Sequence of chain 1.B:
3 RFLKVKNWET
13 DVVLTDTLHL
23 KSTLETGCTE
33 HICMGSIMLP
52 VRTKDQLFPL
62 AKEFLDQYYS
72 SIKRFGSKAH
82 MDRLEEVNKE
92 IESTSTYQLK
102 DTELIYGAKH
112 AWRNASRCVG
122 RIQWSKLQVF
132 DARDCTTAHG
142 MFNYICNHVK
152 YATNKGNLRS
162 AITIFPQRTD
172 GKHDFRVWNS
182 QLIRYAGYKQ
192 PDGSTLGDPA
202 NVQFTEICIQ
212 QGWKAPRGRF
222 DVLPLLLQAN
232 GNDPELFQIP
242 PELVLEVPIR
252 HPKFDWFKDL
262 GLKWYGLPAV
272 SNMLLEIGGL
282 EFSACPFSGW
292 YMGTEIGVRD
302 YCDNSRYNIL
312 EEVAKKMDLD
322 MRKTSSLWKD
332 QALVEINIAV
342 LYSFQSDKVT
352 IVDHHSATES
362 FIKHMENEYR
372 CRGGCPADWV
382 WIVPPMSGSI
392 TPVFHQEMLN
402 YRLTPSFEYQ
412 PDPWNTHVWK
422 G

Binding-site contacts:
Ligand atom C2' contacts residue H4B1 of chain 1.I at 3.4 Å.
Ligand atom C24 contacts residue HEM1 of chain 1.H at 3.5 Å.
Ligand atom C27 contacts residue HEM1 of chain 1.H at 3.6 Å.
Ligand atom N12 contacts residue GLU296 of chain 1.B at 2.8 Å (salt-bridge).
Ligand atom C25 contacts residue HEM1 of chain 1.H at 3.6 Å.
Ligand atom C13 contacts residue VAL271 of chain 1.B at 3.5 Å (hydrophobic).
Ligand atom N02 contacts residue ARG118 of chain 1.B at 3.4 Å (salt-bridge).
Ligand atom C02 contacts residue TYR410 of chain 1.B at 3.5 Å (hydrophobic).
Ligand atom N1' contacts residue HEM1 of chain 1.H at 2.5 Å (h-bond).
Ligand atom N12 contacts residue HEM1 of chain 1.H at 2.9 Å (h-bond).
Ligand atom C07 contacts residue TRP10 of chain 1.A at 3.5 Å (hydrophobic).
Ligand atom N01 contacts residue TRP382 of chain 1.B at 3.8 Å.
Ligand atom C2' contacts residue TRP382 of chain 1.B at 3.2 Å (hydrophobic).
Ligand atom C21 contacts residue GLU296 of chain 1.B at 3.8 Å.
Ligand atom C08 contacts residue HEM1 of chain 1.H at 3.8 Å.
Ligand atom O09 contacts residue HEM1 of chain 1.H at 3.3 Å (h-bond).
Ligand atom C25 contacts residue TRP291 of chain 1.B at 3.3 Å (hydrophobic).
Ligand atom C11 contacts residue GLU296 of chain 1.B at 3.4 Å.
Ligand atom C11 contacts residue HEM1 of chain 1.H at 3.7 Å.
Ligand atom C13 contacts residue GLU296 of chain 1.B at 3.6 Å.
Ligand atom C10 contacts residue HEM1 of chain 1.H at 3.8 Å.
Ligand atom N02 contacts residue HEM1 of chain 1.H at 2.7 Å (h-bond).
Ligand atom N1' contacts residue H4B1 of chain 1.I at 2.8 Å (h-bond).
Ligand atom C14 contacts residue GLU296 of chain 1.B at 2.7 Å.
Ligand atom C14 contacts residue HEM1 of chain 1.H at 3.4 Å.
Ligand atom C2' contacts residue HEM1 of chain 1.H at 3.2 Å.
Ligand atom C5' contacts residue HEM1 of chain 1.H at 3.4 Å.
Ligand atom N01 contacts residue HEM1 of chain 1.H at 2.7 Å (h-bond).
Ligand atom C15 contacts residue GLU296 of chain 1.B at 3.2 Å.
Ligand atom C10 contacts residue GLU296 of chain 1.B at 3.5 Å.
Ligand atom C04 contacts residue TYR410 of chain 1.B at 3.7 Å (hydrophobic).
Ligand atom C06 contacts residue HEM1 of chain 1.H at 3.7 Å.
Ligand atom C04 contacts residue MET40 of chain 1.B at 3.6 Å (hydrophobic).
Ligand atom N02 contacts residue TYR410 of chain 1.B at 3.8 Å.
Ligand atom C11 contacts residue GLN182 of chain 1.B at 3.5 Å.
Ligand atom C27 contacts residue GLY290 of chain 1.B at 3.8 Å.
Ligand atom C5' contacts residue H4B1 of chain 1.I at 3.6 Å.
Ligand atom C03 contacts residue TYR410 of chain 1.B at 3.5 Å (hydrophobic).
Ligand atom C24 contacts residue TRP291 of chain 1.B at 3.7 Å (hydrophobic).
Ligand atom C02 contacts residue HEM1 of chain 1.H at 3.5 Å.

Sequence of chain 1.A:
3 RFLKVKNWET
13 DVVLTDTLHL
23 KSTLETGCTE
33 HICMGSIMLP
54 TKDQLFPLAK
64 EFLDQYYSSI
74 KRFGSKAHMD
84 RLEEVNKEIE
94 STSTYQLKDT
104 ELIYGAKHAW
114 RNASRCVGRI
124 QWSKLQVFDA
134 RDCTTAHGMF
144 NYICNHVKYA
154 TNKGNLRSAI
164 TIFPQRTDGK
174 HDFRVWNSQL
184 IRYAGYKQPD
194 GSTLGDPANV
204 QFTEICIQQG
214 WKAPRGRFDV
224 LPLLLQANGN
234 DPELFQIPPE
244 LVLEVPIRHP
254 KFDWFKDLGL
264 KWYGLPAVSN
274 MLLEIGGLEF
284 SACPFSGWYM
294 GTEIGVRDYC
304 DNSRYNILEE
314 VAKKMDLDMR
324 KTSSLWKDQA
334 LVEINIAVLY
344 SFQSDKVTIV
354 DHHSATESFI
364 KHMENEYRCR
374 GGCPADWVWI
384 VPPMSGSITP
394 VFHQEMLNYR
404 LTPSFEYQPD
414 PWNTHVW

The small molecule below binds the protein below.
Small molecule (SMILES): Cc1cccc([C@@H]2C[C@H]2NCCO[C@H]2CNC[C@H]2Cc2cc(C)cc(N)n2)c1